The small molecule below binds the protein below.
Small molecule (SMILES): CC(=O)N[C@@H]1[C@@H](O)[C@H](O)[C@@H](CO)O[C@H]1O

Sequence of chain 4.A:
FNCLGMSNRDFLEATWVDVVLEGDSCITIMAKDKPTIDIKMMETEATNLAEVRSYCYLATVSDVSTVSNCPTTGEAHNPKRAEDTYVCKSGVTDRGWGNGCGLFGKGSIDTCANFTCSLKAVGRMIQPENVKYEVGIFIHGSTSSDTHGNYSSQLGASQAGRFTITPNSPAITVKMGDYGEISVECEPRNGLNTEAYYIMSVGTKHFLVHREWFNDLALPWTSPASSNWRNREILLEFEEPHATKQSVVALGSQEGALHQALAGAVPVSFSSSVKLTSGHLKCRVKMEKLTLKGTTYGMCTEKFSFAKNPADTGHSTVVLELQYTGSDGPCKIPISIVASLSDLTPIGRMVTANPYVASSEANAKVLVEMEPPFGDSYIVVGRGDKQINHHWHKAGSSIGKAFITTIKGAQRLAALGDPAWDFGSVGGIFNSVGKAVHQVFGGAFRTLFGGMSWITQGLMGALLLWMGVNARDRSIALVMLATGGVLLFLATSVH

Binding-site contacts:
Ligand atom O5 contacts residue SER156 of chain 4.A at 3.9 Å.
Ligand atom C2 contacts residue ASN154 of chain 4.A at 2.5 Å.
Ligand atom C4 contacts residue ASN154 of chain 4.A at 4.2 Å.
Ligand atom C1 contacts residue SER156 of chain 4.A at 3.3 Å.
Ligand atom C2 contacts residue SER156 of chain 4.A at 4.3 Å.
Ligand atom C8 contacts residue ASN154 of chain 4.A at 3.9 Å.
Ligand atom C3 contacts residue ASN154 of chain 4.A at 3.9 Å.
Ligand atom N2 contacts residue SER156 of chain 4.A at 4.2 Å.
Ligand atom C1 contacts residue ASN154 of chain 4.A at 1.4 Å.
Ligand atom C5 contacts residue ASN154 of chain 4.A at 3.6 Å.
Ligand atom O7 contacts residue ASN154 of chain 4.A at 3.6 Å.
Ligand atom C5 contacts residue SER156 of chain 4.A at 3.9 Å.
Ligand atom O5 contacts residue ASN154 of chain 4.A at 2.4 Å (h-bond).
Ligand atom C7 contacts residue ASN154 of chain 4.A at 3.4 Å.
Ligand atom N2 contacts residue ASN154 of chain 4.A at 3.0 Å (h-bond).